Binding-site contacts:
Ligand atom C7 contacts residue TRP146 of chain 1.E at 3.8 Å (hydrophobic).
Ligand atom O8 contacts residue GLN221 of chain 1.E at 3.8 Å.
Ligand atom C1 contacts residue GLN221 of chain 1.E at 3.6 Å.
Ligand atom O8 contacts residue TYR90 of chain 1.E at 2.6 Å (h-bond).
Ligand atom O8 contacts residue HIS178 of chain 1.E at 4.1 Å.
Ligand atom N5 contacts residue THR128 of chain 1.E at 3.6 Å.
Ligand atom C9 contacts residue HIS178 of chain 1.E at 3.7 Å.
Ligand atom C5 contacts residue THR128 of chain 1.E at 4.1 Å.
Ligand atom C9 contacts residue GLU185 of chain 1.E at 3.2 Å.
Ligand atom O4 contacts residue THR128 of chain 1.E at 2.6 Å (h-bond).
Ligand atom C6 contacts residue GLU185 of chain 1.E at 3.3 Å.
Ligand atom O3 contacts residue GLN221 of chain 1.E at 4.2 Å.
Ligand atom O1B contacts residue LYS130 of chain 1.E at 3.0 Å (salt-bridge).
Ligand atom N5 contacts residue TRP146 of chain 1.E at 4.0 Å.
Ligand atom O1A contacts residue TYR90 of chain 1.E at 3.9 Å.
Ligand atom C4 contacts residue THR128 of chain 1.E at 3.1 Å.
Ligand atom O9 contacts residue GLY223 of chain 1.E at 3.9 Å.
Ligand atom O9 contacts residue GLU185 of chain 1.E at 2.6 Å (salt-bridge).
Ligand atom C1 contacts residue THR129 of chain 1.E at 3.8 Å.
Ligand atom O1B contacts residue THR129 of chain 1.E at 3.2 Å.
Ligand atom C4 contacts residue GLN221 of chain 1.E at 3.7 Å.
Ligand atom C1 contacts residue LYS130 of chain 1.E at 4.2 Å.
Ligand atom O1A contacts residue GLN221 of chain 1.E at 2.9 Å (h-bond).
Ligand atom C11 contacts residue VAL148 of chain 1.E at 3.9 Å (hydrophobic).
Ligand atom C8 contacts residue TYR90 of chain 1.E at 4.0 Å (hydrophobic).
Ligand atom O8 contacts residue TRP146 of chain 1.E at 3.5 Å.
Ligand atom O9 contacts residue TYR90 of chain 1.E at 3.8 Å.
Ligand atom O10 contacts residue LEU189 of chain 1.E at 3.6 Å.
Ligand atom C11 contacts residue TRP146 of chain 1.E at 3.5 Å (hydrophobic).
Ligand atom O9 contacts residue HIS178 of chain 1.E at 3.8 Å.
Ligand atom O4 contacts residue GLN221 of chain 1.E at 2.8 Å (h-bond).
Ligand atom C11 contacts residue GLY127 of chain 1.E at 4.0 Å.
Ligand atom C5 contacts residue GLU185 of chain 1.E at 4.2 Å.
Ligand atom O6 contacts residue GLU185 of chain 1.E at 3.0 Å (salt-bridge).
Ligand atom O7 contacts residue LEU189 of chain 1.E at 3.6 Å.
Ligand atom C6 contacts residue TRP146 of chain 1.E at 4.1 Å (hydrophobic).
Ligand atom O1A contacts residue THR129 of chain 1.E at 3.6 Å.
Ligand atom C8 contacts residue TRP146 of chain 1.E at 4.1 Å (hydrophobic).
Ligand atom C10 contacts residue TRP146 of chain 1.E at 4.1 Å (hydrophobic).
Ligand atom O1B contacts residue GLN221 of chain 1.E at 3.9 Å.

A small-molecule ligand and the protein it binds are described below.
Small molecule (SMILES): CC(=O)N[C@@H]1[C@@H](O)[C@H](O[C@@H]2O[C@H](CO)[C@H](O)[C@H](O[C@]3(C(=O)O)C[C@H](O)[C@@H](NC(C)=O)[C@H]([C@H](O)[C@H](O)CO)O3)[C@H]2O)[C@@H](CO)O[C@H]1O

Sequence of chain 1.E:
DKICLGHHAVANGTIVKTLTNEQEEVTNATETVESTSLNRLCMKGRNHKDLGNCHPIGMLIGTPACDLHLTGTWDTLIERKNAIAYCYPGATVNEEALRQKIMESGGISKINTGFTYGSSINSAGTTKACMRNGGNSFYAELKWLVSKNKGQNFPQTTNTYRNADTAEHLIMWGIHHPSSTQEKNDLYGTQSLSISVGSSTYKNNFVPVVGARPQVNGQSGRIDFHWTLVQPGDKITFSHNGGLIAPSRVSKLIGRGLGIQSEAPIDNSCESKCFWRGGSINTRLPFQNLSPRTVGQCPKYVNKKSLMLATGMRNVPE